This protein binds this small molecule.
Small molecule (SMILES): CC1(C)S[C@H]([C@@H](C=O)NC(=O)Cc2ccccc2)N[C@H]1C(=O)O

Sequence of chain 1.A:
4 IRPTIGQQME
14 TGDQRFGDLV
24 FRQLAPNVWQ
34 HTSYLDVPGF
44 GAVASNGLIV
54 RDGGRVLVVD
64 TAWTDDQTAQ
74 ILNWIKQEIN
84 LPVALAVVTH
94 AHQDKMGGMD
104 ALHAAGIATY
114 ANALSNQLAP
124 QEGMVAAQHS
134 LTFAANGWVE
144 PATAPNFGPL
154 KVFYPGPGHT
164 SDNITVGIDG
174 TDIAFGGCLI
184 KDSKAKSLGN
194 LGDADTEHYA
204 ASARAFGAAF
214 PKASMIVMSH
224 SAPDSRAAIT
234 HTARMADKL

Binding-site contacts:
Ligand atom O12 contacts residue LYS184 of chain 1.A at 3.2 Å (salt-bridge).
Ligand atom C11 contacts residue LYS184 of chain 1.A at 3.3 Å.
Ligand atom O8 contacts residue HIS162 of chain 1.A at 2.9 Å.
Ligand atom O16 contacts residue ASP97 of chain 1.A at 3.1 Å (salt-bridge).
Ligand atom C21 contacts residue VAL40 of chain 1.A at 3.8 Å (hydrophobic).
Ligand atom O8 contacts residue HIS95 of chain 1.A at 3.0 Å (h-bond).
Ligand atom O12 contacts residue HIS223 of chain 1.A at 2.9 Å (h-bond).
Ligand atom C21 contacts residue LEU38 of chain 1.A at 3.5 Å (hydrophobic).
Ligand atom O13 contacts residue HIS162 of chain 1.A at 3.8 Å.
Ligand atom C20 contacts residue LEU38 of chain 1.A at 3.3 Å (hydrophobic).
Ligand atom C9 contacts residue ASN193 of chain 1.A at 3.5 Å.
Ligand atom C3 contacts residue ZN1 of chain 1.C at 3.1 Å.
Ligand atom C10 contacts residue HIS223 of chain 1.A at 3.2 Å.
Ligand atom C5 contacts residue ZN1 of chain 1.C at 3.2 Å.
Ligand atom N4 contacts residue HIS223 of chain 1.A at 3.6 Å.
Ligand atom O13 contacts residue GLY192 of chain 1.A at 3.5 Å.
Ligand atom C11 contacts residue HIS162 of chain 1.A at 3.6 Å.
Ligand atom N4 contacts residue ZN1 of chain 1.C at 2.3 Å.
Ligand atom C3 contacts residue ASN193 of chain 1.A at 3.8 Å.
Ligand atom C11 contacts residue HIS223 of chain 1.A at 3.7 Å.
Ligand atom C6 contacts residue ZN1 of chain 1.D at 3.8 Å.
Ligand atom C10 contacts residue ZN1 of chain 1.C at 3.7 Å.
Ligand atom C11 contacts residue ZN1 of chain 1.C at 3.0 Å.
Ligand atom N4 contacts residue ZN1 of chain 1.D at 3.9 Å.
Ligand atom C19 contacts residue GLN96 of chain 1.A at 3.4 Å.
Ligand atom O12 contacts residue HIS162 of chain 1.A at 3.8 Å.
Ligand atom C5 contacts residue ASP97 of chain 1.A at 3.5 Å.
Ligand atom C7 contacts residue HIS95 of chain 1.A at 3.4 Å.
Ligand atom O12 contacts residue ZN1 of chain 1.C at 2.2 Å.
Ligand atom C7 contacts residue ZN1 of chain 1.D at 3.5 Å.
Ligand atom O13 contacts residue LYS184 of chain 1.A at 2.7 Å (salt-bridge).
Ligand atom O16 contacts residue HIS95 of chain 1.A at 3.9 Å.
Ligand atom C7 contacts residue ASN193 of chain 1.A at 3.6 Å.
Ligand atom O16 contacts residue GLN96 of chain 1.A at 3.3 Å (h-bond).
Ligand atom O12 contacts residue CYS181 of chain 1.A at 3.3 Å.
Ligand atom N4 contacts residue ASP97 of chain 1.A at 3.5 Å (salt-bridge).
Ligand atom O13 contacts residue ASN193 of chain 1.A at 3.1 Å (h-bond).
Ligand atom C23 contacts residue TRP66 of chain 1.A at 3.9 Å (hydrophobic).
Ligand atom O8 contacts residue ZN1 of chain 1.D at 2.7 Å.
Ligand atom O16 contacts residue TRP66 of chain 1.A at 3.6 Å.